Sequence of chain 1.B:
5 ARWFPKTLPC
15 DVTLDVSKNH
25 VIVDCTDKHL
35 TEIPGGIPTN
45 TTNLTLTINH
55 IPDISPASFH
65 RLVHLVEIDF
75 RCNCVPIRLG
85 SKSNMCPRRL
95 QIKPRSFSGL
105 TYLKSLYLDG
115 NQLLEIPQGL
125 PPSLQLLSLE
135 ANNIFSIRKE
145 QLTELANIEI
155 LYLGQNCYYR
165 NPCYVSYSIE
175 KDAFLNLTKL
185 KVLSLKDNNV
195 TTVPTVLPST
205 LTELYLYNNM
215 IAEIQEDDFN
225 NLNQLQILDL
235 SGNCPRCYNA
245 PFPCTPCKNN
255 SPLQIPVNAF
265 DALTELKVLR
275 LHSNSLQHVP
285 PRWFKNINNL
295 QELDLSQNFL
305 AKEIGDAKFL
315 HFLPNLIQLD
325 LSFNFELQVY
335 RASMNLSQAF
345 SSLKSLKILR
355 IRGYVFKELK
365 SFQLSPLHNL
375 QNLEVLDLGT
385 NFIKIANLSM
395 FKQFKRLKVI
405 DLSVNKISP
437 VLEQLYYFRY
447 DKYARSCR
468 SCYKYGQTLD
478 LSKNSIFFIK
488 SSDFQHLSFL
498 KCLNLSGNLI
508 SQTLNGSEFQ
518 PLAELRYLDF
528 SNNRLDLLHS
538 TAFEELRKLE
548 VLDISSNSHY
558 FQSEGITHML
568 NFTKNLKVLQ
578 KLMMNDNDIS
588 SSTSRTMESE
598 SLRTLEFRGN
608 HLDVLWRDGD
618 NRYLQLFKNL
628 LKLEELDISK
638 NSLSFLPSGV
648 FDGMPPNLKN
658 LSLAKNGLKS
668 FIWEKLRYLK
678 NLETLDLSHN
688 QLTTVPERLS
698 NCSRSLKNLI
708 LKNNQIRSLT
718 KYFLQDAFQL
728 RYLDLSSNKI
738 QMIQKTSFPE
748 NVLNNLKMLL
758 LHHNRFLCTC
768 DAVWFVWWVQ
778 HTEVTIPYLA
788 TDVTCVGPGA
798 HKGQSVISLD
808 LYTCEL

This protein binds this small molecule.
Small molecule (SMILES): CC(=O)N[C@H]1[C@H](O[C@H]2[C@H](O)[C@@H](NC(C)=O)CO[C@@H]2CO)O[C@H](CO)[C@@H](O)[C@@H]1O

Binding-site contacts:
Ligand atom O7 contacts residue TYR168 of chain 1.B at 3.0 Å (h-bond).
Ligand atom N2 contacts residue ASN193 of chain 1.B at 3.0 Å (h-bond).
Ligand atom C2 contacts residue VAL169 of chain 1.B at 4.0 Å (hydrophobic).
Ligand atom O5 contacts residue TYR168 of chain 1.B at 3.8 Å.
Ligand atom C7 contacts residue TYR168 of chain 1.B at 4.0 Å (hydrophobic).
Ligand atom C8 contacts residue TYR162 of chain 1.B at 3.5 Å (hydrophobic).
Ligand atom C4 contacts residue TYR168 of chain 1.B at 3.9 Å (hydrophobic).
Ligand atom C2 contacts residue TYR168 of chain 1.B at 4.0 Å (hydrophobic).
Ligand atom O7 contacts residue CYS167 of chain 1.B at 3.2 Å (h-bond).
Ligand atom C5 contacts residue VAL169 of chain 1.B at 4.2 Å (hydrophobic).
Ligand atom C8 contacts residue PRO166 of chain 1.B at 4.0 Å (hydrophobic).
Ligand atom C7 contacts residue PRO166 of chain 1.B at 4.3 Å (hydrophobic).
Ligand atom C1 contacts residue ASN193 of chain 1.B at 1.4 Å.
Ligand atom C4 contacts residue ASN193 of chain 1.B at 4.2 Å.
Ligand atom C3 contacts residue TYR168 of chain 1.B at 4.2 Å (hydrophobic).
Ligand atom O7 contacts residue CYS161 of chain 1.B at 3.0 Å (h-bond).
Ligand atom O5 contacts residue ASN193 of chain 1.B at 2.3 Å (h-bond).
Ligand atom C1 contacts residue VAL169 of chain 1.B at 3.5 Å (hydrophobic).
Ligand atom C5 contacts residue SER170 of chain 1.B at 4.4 Å.
Ligand atom O3 contacts residue TYR168 of chain 1.B at 3.7 Å.
Ligand atom C8 contacts residue TYR163 of chain 1.B at 3.8 Å (hydrophobic).
Ligand atom C7 contacts residue ASN193 of chain 1.B at 3.4 Å.
Ligand atom O5 contacts residue VAL169 of chain 1.B at 3.2 Å (h-bond).
Ligand atom C7 contacts residue CYS161 of chain 1.B at 3.9 Å (hydrophobic).
Ligand atom C1 contacts residue TYR168 of chain 1.B at 4.0 Å (hydrophobic).
Ligand atom C3 contacts residue ASN193 of chain 1.B at 3.8 Å.
Ligand atom C2 contacts residue ASN193 of chain 1.B at 2.5 Å.
Ligand atom O5 contacts residue SER170 of chain 1.B at 3.6 Å (h-bond).
Ligand atom C5 contacts residue ASN193 of chain 1.B at 3.6 Å.
Ligand atom C6 contacts residue VAL169 of chain 1.B at 4.2 Å (hydrophobic).
Ligand atom O7 contacts residue PRO166 of chain 1.B at 3.8 Å.
Ligand atom C6 contacts residue SER170 of chain 1.B at 3.7 Å.
Ligand atom C7 contacts residue CYS167 of chain 1.B at 4.3 Å (hydrophobic).
Ligand atom O6 contacts residue SER170 of chain 1.B at 3.3 Å (h-bond).
Ligand atom C5 contacts residue TYR168 of chain 1.B at 4.1 Å (hydrophobic).
Ligand atom C4 contacts residue VAL169 of chain 1.B at 4.2 Å (hydrophobic).
Ligand atom O7 contacts residue ASN193 of chain 1.B at 3.5 Å (h-bond).
Ligand atom C6 contacts residue TYR168 of chain 1.B at 4.3 Å (hydrophobic).
Ligand atom O7 contacts residue VAL169 of chain 1.B at 4.4 Å.
Ligand atom O6 contacts residue TYR168 of chain 1.B at 4.0 Å.